Sequence of chain 1.A:
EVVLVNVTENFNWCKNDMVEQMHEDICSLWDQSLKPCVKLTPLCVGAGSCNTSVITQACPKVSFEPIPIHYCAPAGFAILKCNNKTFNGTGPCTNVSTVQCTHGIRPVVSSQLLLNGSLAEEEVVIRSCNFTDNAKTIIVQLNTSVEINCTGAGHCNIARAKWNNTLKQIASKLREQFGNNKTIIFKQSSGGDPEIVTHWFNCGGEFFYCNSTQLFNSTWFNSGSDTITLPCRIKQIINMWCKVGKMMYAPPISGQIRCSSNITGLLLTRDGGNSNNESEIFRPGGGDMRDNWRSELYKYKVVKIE

Binding-site contacts:
Ligand atom O7 contacts residue ASN157 of chain 1.A at 4.1 Å.
Ligand atom C1 contacts residue GLU147 of chain 1.A at 4.1 Å.
Ligand atom N2 contacts residue ASN149 of chain 1.A at 2.5 Å (h-bond).
Ligand atom O7 contacts residue THR238 of chain 1.A at 4.1 Å.
Ligand atom C1 contacts residue ASN149 of chain 1.A at 1.4 Å.
Ligand atom O3 contacts residue ASN149 of chain 1.A at 4.3 Å.
Ligand atom C3 contacts residue ASN149 of chain 1.A at 3.4 Å.
Ligand atom C4 contacts residue ASN149 of chain 1.A at 3.9 Å.
Ligand atom C8 contacts residue ALA159 of chain 1.A at 3.6 Å (hydrophobic).
Ligand atom C7 contacts residue ASN149 of chain 1.A at 3.8 Å.
Ligand atom O6 contacts residue GLU147 of chain 1.A at 3.7 Å.
Ligand atom C2 contacts residue ASN149 of chain 1.A at 2.0 Å.
Ligand atom O7 contacts residue ASN149 of chain 1.A at 4.3 Å.
Ligand atom C7 contacts residue ALA159 of chain 1.A at 4.4 Å (hydrophobic).
Ligand atom O5 contacts residue GLU147 of chain 1.A at 4.0 Å.
Ligand atom C6 contacts residue GLU147 of chain 1.A at 4.5 Å.
Ligand atom C5 contacts residue ASN149 of chain 1.A at 3.6 Å.
Ligand atom C5 contacts residue GLU147 of chain 1.A at 4.1 Å.
Ligand atom O5 contacts residue ASN149 of chain 1.A at 2.4 Å (h-bond).
Ligand atom C8 contacts residue ILE158 of chain 1.A at 4.4 Å (hydrophobic).

The protein below binds the small molecule below.
Small molecule (SMILES): CC(=O)N[C@@H]1[C@@H](O)[C@H](O)[C@@H](CO)O[C@H]1O